Binding-site contacts:
Ligand atom O7 contacts residue GLY95 of chain 1.A at 3.6 Å.
Ligand atom O4 contacts residue GLN43 of chain 1.A at 3.4 Å (h-bond).
Ligand atom C6 contacts residue GLN212 of chain 1.A at 3.7 Å.
Ligand atom N2 contacts residue GLU126 of chain 1.A at 3.1 Å (salt-bridge).
Ligand atom C2 contacts residue GLU126 of chain 1.A at 4.1 Å.
Ligand atom C3 contacts residue TRP122 of chain 1.A at 3.5 Å (hydrophobic).
Ligand atom O3 contacts residue TRP122 of chain 1.A at 3.6 Å.
Ligand atom N2 contacts residue ASN124 of chain 1.A at 3.7 Å.
Ligand atom C8 contacts residue ASN124 of chain 1.A at 4.2 Å.
Ligand atom O4 contacts residue GLY95 of chain 1.A at 3.9 Å.
Ligand atom O7 contacts residue TYR97 of chain 1.A at 3.9 Å.
Ligand atom O4 contacts residue ASP78 of chain 1.A at 2.6 Å (salt-bridge).
Ligand atom O4 contacts residue ALA77 of chain 1.A at 3.8 Å.
Ligand atom C6 contacts residue ALA77 of chain 1.A at 4.2 Å (hydrophobic).
Ligand atom C5 contacts residue TRP122 of chain 1.A at 3.6 Å (hydrophobic).
Ligand atom C3 contacts residue ASN124 of chain 1.A at 3.5 Å.
Ligand atom C7 contacts residue TYR97 of chain 1.A at 4.3 Å (hydrophobic).
Ligand atom O2 contacts residue GLU126 of chain 1.A at 4.3 Å.
Ligand atom C4 contacts residue ALA77 of chain 1.A at 4.0 Å (hydrophobic).
Ligand atom O6 contacts residue TRP122 of chain 1.A at 3.8 Å.
Ligand atom C8 contacts residue TRP127 of chain 1.A at 3.8 Å (hydrophobic).
Ligand atom C2 contacts residue ASN124 of chain 1.A at 4.2 Å.
Ligand atom O3 contacts residue GLY96 of chain 1.A at 2.9 Å (h-bond).
Ligand atom C4 contacts residue TRP122 of chain 1.A at 3.6 Å (hydrophobic).
Ligand atom O3 contacts residue ASN124 of chain 1.A at 2.9 Å (h-bond).
Ligand atom C6 contacts residue TRP122 of chain 1.A at 3.8 Å (hydrophobic).
Ligand atom C3 contacts residue GLY96 of chain 1.A at 4.1 Å.
Ligand atom C8 contacts residue GLU126 of chain 1.A at 3.4 Å.
Ligand atom C7 contacts residue GLY96 of chain 1.A at 3.8 Å.
Ligand atom O3 contacts residue GLY95 of chain 1.A at 3.8 Å.
Ligand atom O6 contacts residue GLN212 of chain 1.A at 3.1 Å (h-bond).
Ligand atom C3 contacts residue ASP78 of chain 1.A at 3.6 Å.
Ligand atom C4 contacts residue ASP78 of chain 1.A at 3.6 Å.
Ligand atom O4 contacts residue GLY211 of chain 1.A at 3.3 Å.
Ligand atom O3 contacts residue ASP78 of chain 1.A at 2.6 Å (salt-bridge).
Ligand atom O7 contacts residue TYR94 of chain 1.A at 4.2 Å.
Ligand atom C8 contacts residue TYR97 of chain 1.A at 3.7 Å (hydrophobic).
Ligand atom C7 contacts residue GLU126 of chain 1.A at 3.7 Å.
Ligand atom O7 contacts residue GLY96 of chain 1.A at 2.9 Å (h-bond).
Ligand atom C7 contacts residue ASN124 of chain 1.A at 3.9 Å.

Sequence of chain 1.A:
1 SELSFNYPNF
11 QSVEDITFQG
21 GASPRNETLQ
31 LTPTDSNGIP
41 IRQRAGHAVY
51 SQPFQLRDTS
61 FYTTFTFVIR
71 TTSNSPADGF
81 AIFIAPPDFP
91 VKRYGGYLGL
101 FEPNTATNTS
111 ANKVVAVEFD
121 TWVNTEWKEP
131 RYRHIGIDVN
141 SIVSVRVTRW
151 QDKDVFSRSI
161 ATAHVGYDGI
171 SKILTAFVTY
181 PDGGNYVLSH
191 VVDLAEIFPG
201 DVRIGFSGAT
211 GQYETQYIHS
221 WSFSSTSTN

This protein binds this small molecule.
Small molecule (SMILES): CC(=O)N[C@H]1[C@H](O[C@H]2[C@@H](O)[C@@H](CO)OC[C@@H]2O)O[C@H](CO)[C@H](O)[C@@H]1O